Binding-site contacts:
Ligand atom C13 contacts residue THR379 of chain 1.B at 3.8 Å.
Ligand atom C28 contacts residue LYS375 of chain 1.B at 3.6 Å.
Ligand atom C31 contacts residue LYS375 of chain 1.B at 3.4 Å.
Ligand atom F03 contacts residue VAL355 of chain 1.B at 3.7 Å.
Ligand atom C26 contacts residue LYS375 of chain 1.B at 3.1 Å.
Ligand atom C27 contacts residue OLC1 of chain 1.I at 3.7 Å.
Ligand atom N09 contacts residue PHE371 of chain 1.B at 3.6 Å.
Ligand atom N11 contacts residue SER376 of chain 1.B at 3.2 Å (h-bond).
Ligand atom O05 contacts residue LEU425 of chain 1.B at 3.0 Å (h-bond).
Ligand atom O06 contacts residue ASN430 of chain 1.B at 2.8 Å (h-bond).
Ligand atom N09 contacts residue OLC1 of chain 1.K at 3.0 Å (h-bond).
Ligand atom F01 contacts residue PHE371 of chain 1.B at 3.8 Å.
Ligand atom N10 contacts residue OLC1 of chain 1.I at 3.5 Å.
Ligand atom N11 contacts residue VAL429 of chain 1.B at 3.5 Å.
Ligand atom C27 contacts residue LYS375 of chain 1.B at 3.3 Å.
Ligand atom C23 contacts residue OLC1 of chain 1.K at 3.1 Å.
Ligand atom C24 contacts residue LYS375 of chain 1.B at 3.6 Å.
Ligand atom C27 contacts residue THR379 of chain 1.B at 3.2 Å.
Ligand atom N08 contacts residue THR379 of chain 1.B at 2.8 Å (h-bond).
Ligand atom C25 contacts residue OLC1 of chain 1.K at 3.8 Å.
Ligand atom C20 contacts residue THR379 of chain 1.B at 3.5 Å.
Ligand atom C24 contacts residue OLC1 of chain 1.K at 3.5 Å.
Ligand atom N08 contacts residue LYS375 of chain 1.B at 3.6 Å.
Ligand atom C33 contacts residue LEU425 of chain 1.B at 3.7 Å (hydrophobic).
Ligand atom C23 contacts residue PHE371 of chain 1.B at 3.7 Å (hydrophobic).
Ligand atom C34 contacts residue LYS375 of chain 1.B at 3.2 Å.
Ligand atom O06 contacts residue ARG372 of chain 1.B at 3.7 Å.
Ligand atom C32 contacts residue LYS375 of chain 1.B at 3.4 Å.
Ligand atom O05 contacts residue SER376 of chain 1.B at 3.4 Å (h-bond).
Ligand atom C35 contacts residue VAL429 of chain 1.B at 3.3 Å (hydrophobic).
Ligand atom C33 contacts residue SER376 of chain 1.B at 3.5 Å.
Ligand atom C26 contacts residue LEU425 of chain 1.B at 3.6 Å (hydrophobic).
Ligand atom C33 contacts residue LYS375 of chain 1.B at 3.6 Å.
Ligand atom C29 contacts residue MET421 of chain 1.B at 3.7 Å (hydrophobic).
Ligand atom C37 contacts residue ARG372 of chain 1.B at 3.7 Å.
Ligand atom F01 contacts residue VAL355 of chain 1.B at 3.3 Å.
Ligand atom C36 contacts residue ARG372 of chain 1.B at 3.4 Å.
Ligand atom C20 contacts residue LYS375 of chain 1.B at 3.5 Å.
Ligand atom C37 contacts residue ASN430 of chain 1.B at 3.5 Å.
Ligand atom O04 contacts residue LYS375 of chain 1.B at 2.8 Å (salt-bridge).

Sequence of chain 1.B:
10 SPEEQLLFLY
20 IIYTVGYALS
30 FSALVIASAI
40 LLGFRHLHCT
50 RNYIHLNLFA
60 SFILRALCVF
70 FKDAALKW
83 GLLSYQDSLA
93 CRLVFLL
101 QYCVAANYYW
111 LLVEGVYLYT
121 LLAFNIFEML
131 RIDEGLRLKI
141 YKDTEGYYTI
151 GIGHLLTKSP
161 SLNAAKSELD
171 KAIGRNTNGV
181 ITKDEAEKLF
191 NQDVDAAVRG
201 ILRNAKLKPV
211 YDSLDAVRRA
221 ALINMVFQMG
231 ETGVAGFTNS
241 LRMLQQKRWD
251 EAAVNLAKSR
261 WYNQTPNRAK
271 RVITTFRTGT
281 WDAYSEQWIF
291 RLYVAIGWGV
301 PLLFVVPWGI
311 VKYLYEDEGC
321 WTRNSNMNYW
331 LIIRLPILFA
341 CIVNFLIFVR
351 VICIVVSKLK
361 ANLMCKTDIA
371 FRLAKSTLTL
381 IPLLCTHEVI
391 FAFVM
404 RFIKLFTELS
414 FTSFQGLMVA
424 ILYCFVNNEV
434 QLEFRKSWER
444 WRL

A small-molecule ligand and the protein it binds are described below.
Small molecule (SMILES): CC1(C)CC([C@@H](Nc2ccc(-n3cnc(C(F)(F)F)c3)nc2)c2ccc(C(=O)NCCC(=O)O)cc2)C1